Sequence of chain 2.B:
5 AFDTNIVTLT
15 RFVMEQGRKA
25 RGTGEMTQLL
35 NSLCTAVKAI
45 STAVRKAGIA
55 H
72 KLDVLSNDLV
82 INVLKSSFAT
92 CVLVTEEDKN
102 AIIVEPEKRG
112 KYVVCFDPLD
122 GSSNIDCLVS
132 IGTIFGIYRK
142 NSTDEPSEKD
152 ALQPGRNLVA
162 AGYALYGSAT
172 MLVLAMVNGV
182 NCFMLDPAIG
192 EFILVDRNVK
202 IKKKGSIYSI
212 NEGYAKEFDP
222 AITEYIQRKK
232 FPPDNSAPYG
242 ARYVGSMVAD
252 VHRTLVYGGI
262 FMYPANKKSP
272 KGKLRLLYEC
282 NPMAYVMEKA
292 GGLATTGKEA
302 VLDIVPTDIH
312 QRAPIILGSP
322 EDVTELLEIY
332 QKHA

Binding-site contacts:
Ligand atom O2 contacts residue GLY246 of chain 2.B at 3.6 Å (h-bond).
Ligand atom C1 contacts residue ASP121 of chain 2.B at 3.5 Å.
Ligand atom O3 contacts residue MET248 of chain 2.B at 2.7 Å (h-bond).
Ligand atom P contacts residue ARG243 of chain 2.A at 3.7 Å.
Ligand atom O3P contacts residue TYR215 of chain 2.B at 4.0 Å.
Ligand atom C2 contacts residue LYS274 of chain 2.B at 3.7 Å.
Ligand atom O2P contacts residue ASN212 of chain 2.B at 2.9 Å (h-bond).
Ligand atom O6 contacts residue LYS274 of chain 2.B at 2.9 Å (salt-bridge).
Ligand atom O4 contacts residue MET248 of chain 2.B at 3.3 Å.
Ligand atom O6 contacts residue TYR264 of chain 2.B at 3.8 Å.
Ligand atom O2 contacts residue GLY122 of chain 2.B at 4.0 Å.
Ligand atom O3P contacts residue ARG243 of chain 2.A at 2.7 Å (salt-bridge).
Ligand atom C5 contacts residue LYS274 of chain 2.B at 3.5 Å.
Ligand atom O3 contacts residue SER247 of chain 2.B at 3.3 Å.
Ligand atom O1 contacts residue LYS274 of chain 2.B at 3.9 Å.
Ligand atom P contacts residue TYR215 of chain 2.B at 3.9 Å.
Ligand atom C1 contacts residue LYS274 of chain 2.B at 3.9 Å.
Ligand atom P contacts residue ASN212 of chain 2.B at 3.8 Å.
Ligand atom O3 contacts residue GLY246 of chain 2.B at 4.0 Å.
Ligand atom O1P contacts residue LYS274 of chain 2.B at 3.7 Å.
Ligand atom O3 contacts residue ASP121 of chain 2.B at 3.1 Å (salt-bridge).
Ligand atom O1 contacts residue LEU275 of chain 2.B at 3.5 Å.
Ligand atom P contacts residue LYS274 of chain 2.B at 3.9 Å.
Ligand atom O2P contacts residue TYR244 of chain 2.B at 2.9 Å (h-bond).
Ligand atom P contacts residue TYR264 of chain 2.B at 3.9 Å.
Ligand atom C3 contacts residue MET248 of chain 2.B at 3.6 Å (hydrophobic).
Ligand atom O1P contacts residue TYR264 of chain 2.B at 2.7 Å (h-bond).
Ligand atom C6 contacts residue TYR244 of chain 2.B at 3.6 Å (hydrophobic).
Ligand atom C4 contacts residue GLY246 of chain 2.B at 3.9 Å.
Ligand atom C3 contacts residue ASP121 of chain 2.B at 3.7 Å.
Ligand atom C6 contacts residue LYS274 of chain 2.B at 3.8 Å.
Ligand atom O1P contacts residue TYR215 of chain 2.B at 2.8 Å (h-bond).
Ligand atom O2P contacts residue TYR264 of chain 2.B at 4.0 Å.
Ligand atom O2P contacts residue ARG243 of chain 2.A at 3.5 Å (salt-bridge).
Ligand atom O3P contacts residue ASN212 of chain 2.B at 3.8 Å.
Ligand atom C4 contacts residue MET248 of chain 2.B at 3.6 Å (hydrophobic).
Ligand atom O5 contacts residue LYS274 of chain 2.B at 2.6 Å (salt-bridge).
Ligand atom O1 contacts residue GLU280 of chain 2.B at 4.0 Å.
Ligand atom C6 contacts residue GLY246 of chain 2.B at 4.0 Å.
Ligand atom O1 contacts residue ASP121 of chain 2.B at 3.9 Å.

This small molecule binds to this protein.
Small molecule (SMILES): O=P(O)(O)OC[C@H]1O[C@](O)(CO)[C@@H](O)[C@@H]1O

Sequence of chain 2.A:
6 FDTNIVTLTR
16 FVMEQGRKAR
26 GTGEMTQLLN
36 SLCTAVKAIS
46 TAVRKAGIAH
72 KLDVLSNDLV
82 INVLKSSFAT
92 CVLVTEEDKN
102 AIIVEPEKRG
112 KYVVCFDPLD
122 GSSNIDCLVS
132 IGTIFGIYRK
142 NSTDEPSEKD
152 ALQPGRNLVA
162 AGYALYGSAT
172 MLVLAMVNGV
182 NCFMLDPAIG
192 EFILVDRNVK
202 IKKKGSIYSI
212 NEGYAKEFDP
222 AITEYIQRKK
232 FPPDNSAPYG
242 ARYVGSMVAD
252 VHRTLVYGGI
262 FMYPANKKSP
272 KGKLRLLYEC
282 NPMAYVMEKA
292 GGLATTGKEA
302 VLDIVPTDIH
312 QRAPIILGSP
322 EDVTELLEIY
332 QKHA